A protein and the small-molecule ligand that binds it are described below.
Small molecule (SMILES): O=C(O)c1ccc2c(CN3CCOCC3)c[nH]c2c1

Binding-site contacts:
Ligand atom C7 contacts residue LYS55 of chain 1.B at 4.1 Å.
Ligand atom C3 contacts residue TRP42 of chain 1.B at 4.2 Å (hydrophobic).
Ligand atom C9 contacts residue LYS55 of chain 1.B at 3.8 Å.
Ligand atom O19 contacts residue TRP42 of chain 1.B at 4.0 Å.
Ligand atom C7 contacts residue PRO44 of chain 1.B at 4.3 Å (hydrophobic).
Ligand atom C17 contacts residue MET46 of chain 1.B at 4.1 Å (hydrophobic).
Ligand atom C5 contacts residue LYS45 of chain 1.B at 4.3 Å.
Ligand atom C15 contacts residue MET46 of chain 1.B at 4.1 Å (hydrophobic).
Ligand atom O1 contacts residue ARG57 of chain 1.B at 3.2 Å (salt-bridge).
Ligand atom C16 contacts residue MET46 of chain 1.B at 4.4 Å (hydrophobic).
Ligand atom C4 contacts residue VAL56 of chain 1.B at 3.9 Å (hydrophobic).
Ligand atom C13 contacts residue MET46 of chain 1.B at 3.5 Å (hydrophobic).
Ligand atom C17 contacts residue PRO44 of chain 1.B at 3.5 Å (hydrophobic).
Ligand atom C4 contacts residue LYS55 of chain 1.B at 4.2 Å.
Ligand atom C16 contacts residue LYS45 of chain 1.B at 4.3 Å.
Ligand atom C5 contacts residue VAL56 of chain 1.B at 3.8 Å (hydrophobic).
Ligand atom C10 contacts residue LYS55 of chain 1.B at 4.2 Å.
Ligand atom C17 contacts residue LYS55 of chain 1.B at 3.8 Å.
Ligand atom O14 contacts residue MET46 of chain 1.B at 4.4 Å.
Ligand atom C10 contacts residue PRO44 of chain 1.B at 4.4 Å (hydrophobic).
Ligand atom C16 contacts residue PRO44 of chain 1.B at 4.3 Å (hydrophobic).
Ligand atom C17 contacts residue VAL56 of chain 1.B at 4.1 Å (hydrophobic).
Ligand atom C9 contacts residue PRO44 of chain 1.B at 3.6 Å (hydrophobic).
Ligand atom C4 contacts residue PRO44 of chain 1.B at 4.2 Å (hydrophobic).
Ligand atom C12 contacts residue MET46 of chain 1.B at 3.5 Å (hydrophobic).
Ligand atom C6 contacts residue LYS55 of chain 1.B at 3.8 Å.
Ligand atom C2 contacts residue ARG57 of chain 1.B at 4.4 Å.
Ligand atom C5 contacts residue LYS55 of chain 1.B at 3.7 Å.
Ligand atom O1 contacts residue TRP42 of chain 1.B at 3.9 Å.
Ligand atom C4 contacts residue TRP42 of chain 1.B at 4.2 Å (hydrophobic).
Ligand atom C15 contacts residue LYS45 of chain 1.B at 4.5 Å.
Ligand atom N11 contacts residue MET46 of chain 1.B at 4.2 Å.
Ligand atom N18 contacts residue VAL56 of chain 1.B at 3.0 Å (h-bond).
Ligand atom N18 contacts residue PRO44 of chain 1.B at 3.4 Å.
Ligand atom C2 contacts residue TRP42 of chain 1.B at 3.8 Å (hydrophobic).
Ligand atom C17 contacts residue LYS45 of chain 1.B at 3.3 Å.
Ligand atom C5 contacts residue PRO44 of chain 1.B at 3.5 Å (hydrophobic).
Ligand atom C6 contacts residue PRO44 of chain 1.B at 3.6 Å (hydrophobic).
Ligand atom N18 contacts residue LYS45 of chain 1.B at 3.1 Å (salt-bridge).
Ligand atom N18 contacts residue LYS55 of chain 1.B at 3.5 Å.

Sequence of chain 1.B:
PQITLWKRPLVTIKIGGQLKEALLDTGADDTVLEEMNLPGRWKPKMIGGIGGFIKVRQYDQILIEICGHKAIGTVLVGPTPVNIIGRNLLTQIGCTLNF